A protein and the small-molecule ligand that binds it are described below.
Small molecule (SMILES): CC(=O)N[C@H]1[C@H](O[C@H]2[C@H](O)[C@@H](NC(C)=O)CO[C@@H]2CO)O[C@H](CO)[C@@H](O)[C@@H]1O

Binding-site contacts:
Ligand atom N2 contacts residue ASN153 of chain 32.A at 3.1 Å (h-bond).
Ligand atom O5 contacts residue THR155 of chain 32.A at 3.9 Å.
Ligand atom C5 contacts residue HIS149 of chain 32.A at 4.2 Å.
Ligand atom O5 contacts residue ASN153 of chain 32.A at 2.3 Å (h-bond).
Ligand atom C7 contacts residue HIS149 of chain 32.A at 4.3 Å.
Ligand atom C7 contacts residue ASN153 of chain 32.A at 4.1 Å.
Ligand atom C8 contacts residue ASN153 of chain 32.A at 4.5 Å.
Ligand atom C6 contacts residue GLY156 of chain 32.A at 3.8 Å.
Ligand atom C1 contacts residue THR155 of chain 32.A at 3.9 Å.
Ligand atom C8 contacts residue GLY102 of chain 58.A at 3.5 Å.
Ligand atom O6 contacts residue HIS158 of chain 32.A at 3.5 Å.
Ligand atom C5 contacts residue HIS158 of chain 32.A at 4.0 Å.
Ligand atom C3 contacts residue ASN153 of chain 32.A at 3.9 Å.
Ligand atom C4 contacts residue ASN153 of chain 32.A at 4.2 Å.
Ligand atom C1 contacts residue HIS149 of chain 32.A at 3.6 Å.
Ligand atom C5 contacts residue ASN153 of chain 32.A at 3.6 Å.
Ligand atom C1 contacts residue ASN153 of chain 32.A at 1.4 Å.
Ligand atom C2 contacts residue ASN153 of chain 32.A at 2.5 Å.
Ligand atom C1 contacts residue HIS158 of chain 32.A at 4.2 Å.
Ligand atom C4 contacts residue HIS149 of chain 32.A at 3.7 Å.
Ligand atom O5 contacts residue HIS158 of chain 32.A at 3.2 Å.
Ligand atom O5 contacts residue HIS149 of chain 32.A at 3.6 Å (h-bond).
Ligand atom O6 contacts residue HIS149 of chain 32.A at 3.5 Å.
Ligand atom C5 contacts residue GLY156 of chain 32.A at 4.1 Å.
Ligand atom N2 contacts residue HIS149 of chain 32.A at 4.2 Å.
Ligand atom O7 contacts residue HIS149 of chain 32.A at 3.3 Å.
Ligand atom C6 contacts residue HIS158 of chain 32.A at 3.6 Å.
Ligand atom O3 contacts residue HIS149 of chain 32.A at 4.2 Å.
Ligand atom C3 contacts residue HIS149 of chain 32.A at 4.3 Å.
Ligand atom O5 contacts residue GLY156 of chain 32.A at 4.1 Å.
Ligand atom C2 contacts residue HIS149 of chain 32.A at 3.4 Å.

Sequence of chain 58.A:
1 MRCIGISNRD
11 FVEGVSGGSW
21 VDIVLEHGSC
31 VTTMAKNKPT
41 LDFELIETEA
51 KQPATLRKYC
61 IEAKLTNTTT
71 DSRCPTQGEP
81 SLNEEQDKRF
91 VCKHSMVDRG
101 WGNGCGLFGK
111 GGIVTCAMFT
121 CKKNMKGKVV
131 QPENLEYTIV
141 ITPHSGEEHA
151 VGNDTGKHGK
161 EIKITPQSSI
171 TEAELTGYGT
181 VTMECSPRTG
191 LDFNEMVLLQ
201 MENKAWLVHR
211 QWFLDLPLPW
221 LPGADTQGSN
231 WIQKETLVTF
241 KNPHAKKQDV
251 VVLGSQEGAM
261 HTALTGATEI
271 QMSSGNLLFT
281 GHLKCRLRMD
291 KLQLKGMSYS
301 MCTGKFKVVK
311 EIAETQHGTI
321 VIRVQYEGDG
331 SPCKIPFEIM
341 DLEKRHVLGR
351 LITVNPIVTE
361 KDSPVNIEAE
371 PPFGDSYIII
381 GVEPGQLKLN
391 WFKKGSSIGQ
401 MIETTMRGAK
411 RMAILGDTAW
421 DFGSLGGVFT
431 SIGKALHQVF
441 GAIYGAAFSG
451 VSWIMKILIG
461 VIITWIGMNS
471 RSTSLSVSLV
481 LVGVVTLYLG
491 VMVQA

Sequence of chain 32.A:
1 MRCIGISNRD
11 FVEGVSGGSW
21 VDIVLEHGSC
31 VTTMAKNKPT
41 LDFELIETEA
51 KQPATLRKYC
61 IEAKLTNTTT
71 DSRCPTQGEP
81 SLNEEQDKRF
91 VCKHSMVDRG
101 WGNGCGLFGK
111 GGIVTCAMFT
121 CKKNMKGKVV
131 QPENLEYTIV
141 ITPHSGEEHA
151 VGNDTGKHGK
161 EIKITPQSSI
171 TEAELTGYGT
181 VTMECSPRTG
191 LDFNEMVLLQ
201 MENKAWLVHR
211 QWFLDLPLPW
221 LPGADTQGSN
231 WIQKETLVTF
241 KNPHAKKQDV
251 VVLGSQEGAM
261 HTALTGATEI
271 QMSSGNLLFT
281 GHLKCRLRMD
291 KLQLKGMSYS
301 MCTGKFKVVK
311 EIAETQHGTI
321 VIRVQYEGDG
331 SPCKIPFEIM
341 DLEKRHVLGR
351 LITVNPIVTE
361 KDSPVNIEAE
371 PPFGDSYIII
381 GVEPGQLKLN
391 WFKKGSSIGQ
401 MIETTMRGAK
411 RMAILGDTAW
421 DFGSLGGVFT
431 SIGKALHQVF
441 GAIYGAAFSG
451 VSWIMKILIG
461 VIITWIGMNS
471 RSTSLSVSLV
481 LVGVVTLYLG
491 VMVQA